A small-molecule ligand and the protein it binds are described below.
Small molecule (SMILES): O=C(N[C@@H](CO)C(=O)O)c1cccc(O)c1O

Binding-site contacts:
Ligand atom C13 contacts residue TYR152 of chain 1.B at 3.8 Å (hydrophobic).
Ligand atom C4 contacts residue PHE126 of chain 1.B at 4.2 Å (hydrophobic).
Ligand atom C7 contacts residue LYS144 of chain 1.B at 4.0 Å.
Ligand atom C4 contacts residue PHE143 of chain 1.B at 3.7 Å (hydrophobic).
Ligand atom O4 contacts residue LYS145 of chain 1.B at 4.3 Å.
Ligand atom C13 contacts residue LYS145 of chain 1.B at 4.2 Å.
Ligand atom C4 contacts residue LYS154 of chain 1.B at 4.1 Å.
Ligand atom N1 contacts residue LYS154 of chain 1.B at 3.8 Å.
Ligand atom C25 contacts residue LYS154 of chain 1.B at 4.1 Å.
Ligand atom O1 contacts residue LYS145 of chain 1.B at 4.4 Å.
Ligand atom O7 contacts residue ILE61 of chain 1.B at 4.2 Å.
Ligand atom C10 contacts residue LYS154 of chain 1.B at 4.0 Å.
Ligand atom C7 contacts residue LYS154 of chain 1.B at 4.4 Å.
Ligand atom O10 contacts residue ILE61 of chain 1.B at 4.1 Å.
Ligand atom C16 contacts residue LYS145 of chain 1.B at 4.2 Å.
Ligand atom O10 contacts residue LEU56 of chain 1.B at 4.3 Å.
Ligand atom C10 contacts residue LYS144 of chain 1.B at 4.4 Å.
Ligand atom C16 contacts residue LYS154 of chain 1.B at 3.9 Å.
Ligand atom C10 contacts residue PHE143 of chain 1.B at 3.9 Å (hydrophobic).
Ligand atom C4 contacts residue LYS145 of chain 1.B at 3.9 Å.
Ligand atom C1 contacts residue LYS145 of chain 1.B at 4.2 Å.
Ligand atom C10 contacts residue PHE153 of chain 1.B at 3.8 Å (hydrophobic).
Ligand atom C1 contacts residue LYS154 of chain 1.B at 3.6 Å.
Ligand atom C19 contacts residue LYS154 of chain 1.B at 3.9 Å.
Ligand atom C25 contacts residue ILE61 of chain 1.B at 3.6 Å (hydrophobic).
Ligand atom N1 contacts residue ILE61 of chain 1.B at 4.3 Å.
Ligand atom O4 contacts residue PHE143 of chain 1.B at 3.6 Å.
Ligand atom C13 contacts residue PHE153 of chain 1.B at 3.9 Å (hydrophobic).
Ligand atom O10 contacts residue LYS154 of chain 1.B at 3.0 Å (salt-bridge).
Ligand atom O7 contacts residue ALA60 of chain 1.B at 3.6 Å.
Ligand atom C13 contacts residue LYS154 of chain 1.B at 3.7 Å.
Ligand atom C22 contacts residue ILE61 of chain 1.B at 3.7 Å (hydrophobic).
Ligand atom O1 contacts residue LYS154 of chain 1.B at 3.0 Å (salt-bridge).
Ligand atom C10 contacts residue LYS145 of chain 1.B at 3.8 Å.
Ligand atom C7 contacts residue PHE143 of chain 1.B at 3.5 Å (hydrophobic).
Ligand atom C7 contacts residue LYS145 of chain 1.B at 3.7 Å.
Ligand atom O15 contacts residue ILE61 of chain 1.B at 3.6 Å.
Ligand atom O4 contacts residue PHE126 of chain 1.B at 3.2 Å.
Ligand atom O10 contacts residue TYR72 of chain 1.B at 4.4 Å.
Ligand atom C10 contacts residue TYR152 of chain 1.B at 3.8 Å (hydrophobic).

Sequence of chain 1.B:
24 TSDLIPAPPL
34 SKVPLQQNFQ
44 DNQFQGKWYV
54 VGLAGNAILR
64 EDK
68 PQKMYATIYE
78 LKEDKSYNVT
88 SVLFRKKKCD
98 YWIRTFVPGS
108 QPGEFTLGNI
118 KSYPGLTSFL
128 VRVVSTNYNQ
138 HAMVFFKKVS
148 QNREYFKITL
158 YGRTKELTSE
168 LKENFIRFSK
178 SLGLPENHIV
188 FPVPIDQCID